Sequence of chain 1.A:
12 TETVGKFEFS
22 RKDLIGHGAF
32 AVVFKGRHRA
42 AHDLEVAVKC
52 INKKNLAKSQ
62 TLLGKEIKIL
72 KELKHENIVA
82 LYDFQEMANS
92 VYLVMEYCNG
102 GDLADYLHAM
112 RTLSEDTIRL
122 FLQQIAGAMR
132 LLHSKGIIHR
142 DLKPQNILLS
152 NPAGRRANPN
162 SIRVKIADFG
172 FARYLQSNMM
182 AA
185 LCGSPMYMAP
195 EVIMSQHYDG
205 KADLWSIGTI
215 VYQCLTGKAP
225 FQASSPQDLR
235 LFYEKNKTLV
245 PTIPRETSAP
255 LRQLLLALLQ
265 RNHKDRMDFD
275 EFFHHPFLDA

This small molecule binds to this protein.
Small molecule (SMILES): Nc1ccc(Nc2nc(Nc3cc(C4CC4)[nH]n3)c3ccccc3n2)cc1

Binding-site contacts:
Ligand atom C19 contacts residue LEU149 of chain 1.A at 3.7 Å (hydrophobic).
Ligand atom C14 contacts residue GLY102 of chain 1.A at 3.6 Å.
Ligand atom N20 contacts residue ALA48 of chain 1.A at 3.9 Å.
Ligand atom N01 contacts residue VAL34 of chain 1.A at 3.6 Å.
Ligand atom C22 contacts residue GLU97 of chain 1.A at 3.9 Å.
Ligand atom C26 contacts residue ALA48 of chain 1.A at 3.9 Å (hydrophobic).
Ligand atom N18 contacts residue CYS99 of chain 1.A at 3.2 Å (h-bond).
Ligand atom C15 contacts residue GLY102 of chain 1.A at 3.6 Å.
Ligand atom C24 contacts residue LEU149 of chain 1.A at 3.8 Å (hydrophobic).
Ligand atom C12 contacts residue GLY102 of chain 1.A at 3.9 Å.
Ligand atom C17 contacts residue ILE26 of chain 1.A at 3.5 Å (hydrophobic).
Ligand atom N21 contacts residue TYR98 of chain 1.A at 3.9 Å.
Ligand atom C02 contacts residue ASP169 of chain 1.A at 3.8 Å.
Ligand atom C13 contacts residue TYR98 of chain 1.A at 3.6 Å (hydrophobic).
Ligand atom C05 contacts residue ASP169 of chain 1.A at 3.6 Å.
Ligand atom N20 contacts residue CYS99 of chain 1.A at 2.9 Å (h-bond).
Ligand atom C13 contacts residue CYS99 of chain 1.A at 3.1 Å (hydrophobic).
Ligand atom C04 contacts residue GLY27 of chain 1.A at 3.8 Å.
Ligand atom C03 contacts residue VAL34 of chain 1.A at 3.4 Å (hydrophobic).
Ligand atom C16 contacts residue GLY102 of chain 1.A at 3.6 Å.
Ligand atom N01 contacts residue ASP169 of chain 1.A at 2.9 Å (salt-bridge).
Ligand atom N01 contacts residue LYS50 of chain 1.A at 3.7 Å.
Ligand atom C22 contacts residue ALA48 of chain 1.A at 3.4 Å (hydrophobic).
Ligand atom C14 contacts residue TYR98 of chain 1.A at 3.5 Å (hydrophobic).
Ligand atom N27 contacts residue ILE26 of chain 1.A at 3.3 Å.
Ligand atom C11 contacts residue GLY102 of chain 1.A at 3.8 Å.
Ligand atom C22 contacts residue LEU149 of chain 1.A at 3.8 Å (hydrophobic).
Ligand atom N20 contacts residue TYR98 of chain 1.A at 3.6 Å.
Ligand atom C02 contacts residue VAL34 of chain 1.A at 3.9 Å (hydrophobic).
Ligand atom C13 contacts residue GLY102 of chain 1.A at 3.8 Å.
Ligand atom C26 contacts residue LEU149 of chain 1.A at 3.5 Å (hydrophobic).
Ligand atom C23 contacts residue MET96 of chain 1.A at 3.8 Å (hydrophobic).
Ligand atom C09 contacts residue ILE26 of chain 1.A at 3.5 Å (hydrophobic).
Ligand atom C12 contacts residue ILE26 of chain 1.A at 3.9 Å (hydrophobic).
Ligand atom C23 contacts residue ALA48 of chain 1.A at 3.6 Å (hydrophobic).
Ligand atom N10 contacts residue ILE26 of chain 1.A at 3.9 Å.
Ligand atom N21 contacts residue GLU97 of chain 1.A at 2.8 Å (salt-bridge).
Ligand atom N21 contacts residue ALA48 of chain 1.A at 3.4 Å.
Ligand atom N20 contacts residue GLU97 of chain 1.A at 3.5 Å (salt-bridge).
Ligand atom N21 contacts residue CYS99 of chain 1.A at 3.7 Å.